Binding-site contacts:
Ligand atom O7 contacts residue SER48 of chain 1.A at 3.3 Å.
Ligand atom C2 contacts residue ASN47 of chain 1.A at 2.5 Å.
Ligand atom C8 contacts residue ASN42 of chain 1.A at 4.2 Å.
Ligand atom C4 contacts residue ASN47 of chain 1.A at 4.2 Å.
Ligand atom C5 contacts residue ASN47 of chain 1.A at 3.6 Å.
Ligand atom C7 contacts residue ASN47 of chain 1.A at 3.4 Å.
Ligand atom C8 contacts residue VAL40 of chain 1.A at 3.4 Å (hydrophobic).
Ligand atom N2 contacts residue ASN42 of chain 1.A at 4.2 Å.
Ligand atom O5 contacts residue ASN47 of chain 1.A at 2.3 Å (h-bond).
Ligand atom C7 contacts residue SER48 of chain 1.A at 4.0 Å.
Ligand atom O7 contacts residue ASN47 of chain 1.A at 3.4 Å (h-bond).
Ligand atom C1 contacts residue ASN42 of chain 1.A at 4.3 Å.
Ligand atom C8 contacts residue SER48 of chain 1.A at 4.0 Å.
Ligand atom N2 contacts residue ASN47 of chain 1.A at 3.0 Å (h-bond).
Ligand atom C8 contacts residue ASN47 of chain 1.A at 4.0 Å.
Ligand atom C8 contacts residue SER49 of chain 1.A at 3.8 Å.
Ligand atom C8 contacts residue GLU29 of chain 1.A at 4.1 Å.
Ligand atom O7 contacts residue SER49 of chain 1.A at 2.8 Å (h-bond).
Ligand atom C7 contacts residue SER49 of chain 1.A at 3.7 Å.
Ligand atom C1 contacts residue ASN47 of chain 1.A at 1.4 Å.
Ligand atom C3 contacts residue ASN47 of chain 1.A at 3.8 Å.

Sequence of chain 1.A:
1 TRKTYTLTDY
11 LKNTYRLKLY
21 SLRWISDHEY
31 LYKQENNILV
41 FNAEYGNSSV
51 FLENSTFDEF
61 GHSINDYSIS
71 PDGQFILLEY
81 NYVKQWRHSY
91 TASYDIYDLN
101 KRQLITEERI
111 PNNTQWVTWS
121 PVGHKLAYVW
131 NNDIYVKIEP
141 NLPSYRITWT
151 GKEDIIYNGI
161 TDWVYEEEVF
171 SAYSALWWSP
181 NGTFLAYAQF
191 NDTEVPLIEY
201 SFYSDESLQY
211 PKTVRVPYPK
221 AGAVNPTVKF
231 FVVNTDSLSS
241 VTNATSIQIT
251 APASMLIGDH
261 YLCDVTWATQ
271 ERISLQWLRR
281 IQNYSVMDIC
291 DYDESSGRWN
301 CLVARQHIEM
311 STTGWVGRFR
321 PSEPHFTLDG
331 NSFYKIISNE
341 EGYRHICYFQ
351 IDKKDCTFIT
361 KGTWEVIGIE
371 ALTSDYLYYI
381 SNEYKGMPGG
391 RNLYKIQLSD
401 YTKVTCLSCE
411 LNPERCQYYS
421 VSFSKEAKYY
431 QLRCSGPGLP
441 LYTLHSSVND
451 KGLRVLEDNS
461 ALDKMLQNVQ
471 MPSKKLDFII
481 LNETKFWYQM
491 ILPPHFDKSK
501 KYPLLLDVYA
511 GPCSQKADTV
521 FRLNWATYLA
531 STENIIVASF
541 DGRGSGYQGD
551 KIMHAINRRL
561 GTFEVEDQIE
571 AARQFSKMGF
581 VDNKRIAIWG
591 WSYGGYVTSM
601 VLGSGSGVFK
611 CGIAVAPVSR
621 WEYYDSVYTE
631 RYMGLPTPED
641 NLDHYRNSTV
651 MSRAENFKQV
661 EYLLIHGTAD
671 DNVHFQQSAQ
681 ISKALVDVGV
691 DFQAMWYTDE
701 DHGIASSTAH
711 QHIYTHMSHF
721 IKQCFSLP

A small-molecule ligand and the protein it binds are described below.
Small molecule (SMILES): CC(=O)N[C@@H]1[C@@H](O)[C@H](O)[C@@H](CO)O[C@H]1O